Binding-site contacts:
Ligand atom N2 contacts residue ASN243 of chain 1.I at 3.0 Å (h-bond).
Ligand atom C3 contacts residue ASN243 of chain 1.I at 3.9 Å.
Ligand atom C4 contacts residue ASN243 of chain 1.I at 4.4 Å.
Ligand atom C5 contacts residue ASN243 of chain 1.I at 3.8 Å.
Ligand atom O5 contacts residue ASN243 of chain 1.I at 2.5 Å (h-bond).
Ligand atom C7 contacts residue ASN243 of chain 1.I at 3.4 Å.
Ligand atom O7 contacts residue ASN243 of chain 1.I at 3.7 Å.
Ligand atom C1 contacts residue HIS87 of chain 1.I at 4.4 Å.
Ligand atom C1 contacts residue ASN243 of chain 1.I at 1.5 Å.
Ligand atom C2 contacts residue ASN243 of chain 1.I at 2.5 Å.
Ligand atom C8 contacts residue ASN243 of chain 1.I at 3.8 Å.

This small molecule binds to this protein.
Small molecule (SMILES): CC(=O)N[C@@H]1[C@@H](O)[C@H](O)[C@@H](CO)O[C@H]1O

Sequence of chain 1.I:
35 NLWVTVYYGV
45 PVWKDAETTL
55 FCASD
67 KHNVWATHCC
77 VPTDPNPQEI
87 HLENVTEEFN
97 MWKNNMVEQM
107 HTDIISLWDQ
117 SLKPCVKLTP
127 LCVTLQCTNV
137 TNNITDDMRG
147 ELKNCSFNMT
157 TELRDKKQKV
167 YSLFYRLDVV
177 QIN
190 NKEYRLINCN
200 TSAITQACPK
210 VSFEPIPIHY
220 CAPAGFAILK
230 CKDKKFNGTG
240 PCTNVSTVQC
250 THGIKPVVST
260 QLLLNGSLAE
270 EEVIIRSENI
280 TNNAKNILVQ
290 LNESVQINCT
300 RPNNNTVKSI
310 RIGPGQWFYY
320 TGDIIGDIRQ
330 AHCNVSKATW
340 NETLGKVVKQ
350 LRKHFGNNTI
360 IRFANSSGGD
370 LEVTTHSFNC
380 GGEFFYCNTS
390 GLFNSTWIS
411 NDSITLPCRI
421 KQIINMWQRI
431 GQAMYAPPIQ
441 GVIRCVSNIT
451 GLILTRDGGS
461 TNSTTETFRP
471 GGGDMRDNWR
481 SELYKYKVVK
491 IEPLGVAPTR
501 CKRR